Binding-site contacts:
Ligand atom N2 contacts residue GLU174 of chain 1.C at 3.7 Å.
Ligand atom C5 contacts residue ASN173 of chain 1.C at 3.7 Å.
Ligand atom C1 contacts residue GLU152 of chain 1.C at 3.8 Å.
Ligand atom C3 contacts residue ASN173 of chain 1.C at 3.8 Å.
Ligand atom C7 contacts residue GLU152 of chain 1.C at 4.5 Å.
Ligand atom C7 contacts residue ASN173 of chain 1.C at 3.5 Å.
Ligand atom C6 contacts residue GLU153 of chain 1.C at 4.3 Å.
Ligand atom O4 contacts residue LYS212 of chain 1.C at 3.7 Å.
Ligand atom O5 contacts residue ILE154 of chain 1.C at 3.5 Å (h-bond).
Ligand atom C4 contacts residue LYS212 of chain 1.C at 4.3 Å.
Ligand atom C7 contacts residue GLU174 of chain 1.C at 4.2 Å.
Ligand atom C6 contacts residue ILE154 of chain 1.C at 4.2 Å (hydrophobic).
Ligand atom C6 contacts residue GLU216 of chain 1.C at 3.3 Å.
Ligand atom C8 contacts residue ASN173 of chain 1.C at 3.6 Å.
Ligand atom C1 contacts residue GLU153 of chain 1.C at 4.4 Å.
Ligand atom O7 contacts residue GLU174 of chain 1.C at 3.4 Å (salt-bridge).
Ligand atom C2 contacts residue ASN173 of chain 1.C at 2.4 Å.
Ligand atom C5 contacts residue LYS212 of chain 1.C at 4.3 Å.
Ligand atom O5 contacts residue ASN173 of chain 1.C at 2.4 Å (h-bond).
Ligand atom C8 contacts residue GLU152 of chain 1.C at 3.8 Å.
Ligand atom N2 contacts residue ASN173 of chain 1.C at 2.9 Å (h-bond).
Ligand atom C1 contacts residue ASN173 of chain 1.C at 1.4 Å.
Ligand atom C2 contacts residue GLU152 of chain 1.C at 4.2 Å.
Ligand atom O6 contacts residue ILE154 of chain 1.C at 3.1 Å (h-bond).
Ligand atom C3 contacts residue LYS212 of chain 1.C at 4.2 Å.
Ligand atom C4 contacts residue ASN173 of chain 1.C at 4.2 Å.
Ligand atom O6 contacts residue GLU216 of chain 1.C at 2.5 Å (salt-bridge).
Ligand atom O7 contacts residue ASN173 of chain 1.C at 4.3 Å.
Ligand atom C1 contacts residue ILE154 of chain 1.C at 4.3 Å (hydrophobic).
Ligand atom O5 contacts residue GLU152 of chain 1.C at 4.0 Å.
Ligand atom O6 contacts residue GLU153 of chain 1.C at 4.0 Å.
Ligand atom O5 contacts residue GLU153 of chain 1.C at 3.6 Å.

A protein and the small-molecule ligand that binds it are described below.
Small molecule (SMILES): CC(=O)N[C@@H]1[C@@H](O)[C@H](O)[C@@H](CO)O[C@H]1O

Sequence of chain 1.C:
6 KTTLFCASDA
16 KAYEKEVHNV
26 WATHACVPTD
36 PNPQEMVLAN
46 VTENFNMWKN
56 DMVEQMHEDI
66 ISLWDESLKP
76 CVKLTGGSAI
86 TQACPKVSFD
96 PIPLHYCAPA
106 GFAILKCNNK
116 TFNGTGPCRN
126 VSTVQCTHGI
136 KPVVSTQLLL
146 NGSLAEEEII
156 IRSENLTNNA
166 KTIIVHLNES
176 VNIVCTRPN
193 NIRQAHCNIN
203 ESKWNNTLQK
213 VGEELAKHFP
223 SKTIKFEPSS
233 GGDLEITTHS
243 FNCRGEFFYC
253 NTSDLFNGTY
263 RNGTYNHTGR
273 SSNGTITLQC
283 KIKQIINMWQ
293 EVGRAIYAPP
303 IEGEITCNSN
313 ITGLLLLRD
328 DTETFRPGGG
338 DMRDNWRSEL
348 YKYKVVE